Binding-site contacts:
Ligand atom C8 contacts residue GLU278 of chain 1.A at 3.6 Å.
Ligand atom O7 contacts residue GLU278 of chain 1.A at 3.5 Å (salt-bridge).
Ligand atom C4 contacts residue ASN279 of chain 1.A at 4.2 Å.
Ligand atom C7 contacts residue ASN279 of chain 1.A at 3.3 Å.
Ligand atom C8 contacts residue ASN277 of chain 1.A at 4.3 Å.
Ligand atom O7 contacts residue ASN279 of chain 1.A at 3.0 Å (h-bond).
Ligand atom C5 contacts residue ASN279 of chain 1.A at 3.7 Å.
Ligand atom O5 contacts residue ASN279 of chain 1.A at 2.4 Å (h-bond).
Ligand atom C8 contacts residue ASN279 of chain 1.A at 4.2 Å.
Ligand atom C3 contacts residue ASN279 of chain 1.A at 3.8 Å.
Ligand atom N2 contacts residue ASN279 of chain 1.A at 2.9 Å (h-bond).
Ligand atom C2 contacts residue ASN279 of chain 1.A at 2.5 Å.
Ligand atom C1 contacts residue ASN279 of chain 1.A at 1.4 Å.
Ligand atom C7 contacts residue GLU278 of chain 1.A at 4.1 Å.

Sequence of chain 1.A:
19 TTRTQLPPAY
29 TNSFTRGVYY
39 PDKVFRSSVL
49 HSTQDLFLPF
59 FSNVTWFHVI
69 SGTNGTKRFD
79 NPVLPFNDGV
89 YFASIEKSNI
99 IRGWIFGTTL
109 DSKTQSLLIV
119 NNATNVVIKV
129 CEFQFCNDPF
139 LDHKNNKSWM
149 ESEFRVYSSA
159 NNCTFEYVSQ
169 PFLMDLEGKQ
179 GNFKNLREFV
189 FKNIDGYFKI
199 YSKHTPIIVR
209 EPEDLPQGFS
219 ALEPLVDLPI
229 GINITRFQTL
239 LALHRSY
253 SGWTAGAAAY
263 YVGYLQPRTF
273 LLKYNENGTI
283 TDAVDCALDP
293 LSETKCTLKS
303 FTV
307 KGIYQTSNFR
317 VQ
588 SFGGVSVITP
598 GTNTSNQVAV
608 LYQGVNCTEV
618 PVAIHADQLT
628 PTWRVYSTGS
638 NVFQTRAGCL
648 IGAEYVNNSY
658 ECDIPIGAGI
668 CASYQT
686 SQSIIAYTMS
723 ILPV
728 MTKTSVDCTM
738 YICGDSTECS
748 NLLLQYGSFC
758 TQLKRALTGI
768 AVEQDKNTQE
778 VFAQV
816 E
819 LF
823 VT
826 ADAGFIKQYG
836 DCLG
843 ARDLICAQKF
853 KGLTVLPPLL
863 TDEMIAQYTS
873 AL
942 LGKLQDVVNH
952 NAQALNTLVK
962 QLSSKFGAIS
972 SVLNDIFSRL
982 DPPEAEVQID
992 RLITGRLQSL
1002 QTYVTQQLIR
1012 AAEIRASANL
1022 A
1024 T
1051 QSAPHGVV

A protein and the small-molecule ligand that binds it are described below.
Small molecule (SMILES): CC(=O)N[C@@H]1[C@@H](O)[C@H](O)[C@@H](CO)O[C@H]1O